Sequence of chain 1.D:
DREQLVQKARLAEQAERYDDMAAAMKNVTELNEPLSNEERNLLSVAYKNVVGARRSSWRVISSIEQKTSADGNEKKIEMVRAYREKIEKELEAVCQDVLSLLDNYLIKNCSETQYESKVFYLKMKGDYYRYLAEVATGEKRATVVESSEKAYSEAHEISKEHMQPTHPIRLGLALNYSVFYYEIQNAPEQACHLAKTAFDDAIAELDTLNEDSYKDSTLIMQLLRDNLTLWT

Sequence of chain 1.B:
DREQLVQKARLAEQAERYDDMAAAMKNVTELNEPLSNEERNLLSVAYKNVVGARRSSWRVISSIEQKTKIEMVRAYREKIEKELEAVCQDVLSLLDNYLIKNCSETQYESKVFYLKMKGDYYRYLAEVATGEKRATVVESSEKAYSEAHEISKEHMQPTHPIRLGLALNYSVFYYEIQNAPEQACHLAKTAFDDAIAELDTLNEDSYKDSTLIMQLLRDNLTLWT

Binding-site contacts:
Ligand atom F8 contacts residue ARG12 of chain 1.B at 3.5 Å.
Ligand atom C1 contacts residue VAL82 of chain 1.D at 4.3 Å (hydrophobic).
Ligand atom F5 contacts residue GLN9 of chain 1.B at 3.5 Å.
Ligand atom F5 contacts residue MET81 of chain 1.D at 3.9 Å.
Ligand atom F5 contacts residue VAL82 of chain 1.D at 4.1 Å.
Ligand atom O4 contacts residue GLN9 of chain 1.B at 3.2 Å (h-bond).
Ligand atom F7 contacts residue THR70 of chain 1.D at 3.6 Å.
Ligand atom F6 contacts residue GLN9 of chain 1.B at 3.8 Å.
Ligand atom F9 contacts residue ARG12 of chain 1.B at 3.8 Å.
Ligand atom F7 contacts residue VAL82 of chain 1.D at 4.0 Å.
Ligand atom C1 contacts residue MET81 of chain 1.D at 4.4 Å (hydrophobic).
Ligand atom F6 contacts residue LYS78 of chain 1.D at 3.2 Å.
Ligand atom C2 contacts residue GLN9 of chain 1.B at 4.3 Å.
Ligand atom C1 contacts residue GLN9 of chain 1.B at 4.3 Å.
Ligand atom F8 contacts residue LEU13 of chain 1.B at 3.3 Å.
Ligand atom F5 contacts residue LEU13 of chain 1.B at 3.4 Å.
Ligand atom C3 contacts residue ARG12 of chain 1.B at 4.2 Å.
Ligand atom F7 contacts residue ILE66 of chain 1.D at 3.4 Å.
Ligand atom F6 contacts residue MET81 of chain 1.D at 3.8 Å.
Ligand atom F8 contacts residue GLN9 of chain 1.B at 4.0 Å.
Ligand atom C1 contacts residue LYS78 of chain 1.D at 4.2 Å.
Ligand atom F10 contacts residue ILE66 of chain 1.D at 3.7 Å.
Ligand atom F6 contacts residue VAL82 of chain 1.D at 4.2 Å.
Ligand atom O4 contacts residue ARG12 of chain 1.B at 3.6 Å.
Ligand atom F7 contacts residue LYS78 of chain 1.D at 4.2 Å.

A small-molecule ligand and the protein it binds are described below.
Small molecule (SMILES): OC(C(F)(F)F)C(F)(F)F